The small molecule below binds the protein below.
Small molecule (SMILES): CC(=O)N[C@H]1[C@H](O[C@H]2[C@H](O)[C@@H](NC(C)=O)CO[C@@H]2CO[C@@H]2O[C@@H](C)[C@@H](O)[C@@H](O)[C@@H]2O)O[C@H](CO)[C@@H](O)[C@@H]1O

Binding-site contacts:
Ligand atom C1 contacts residue GLY344 of chain 2.B at 4.1 Å.
Ligand atom C8 contacts residue PHE345 of chain 2.B at 4.5 Å (hydrophobic).
Ligand atom C8 contacts residue ALA342 of chain 2.B at 4.1 Å (hydrophobic).
Ligand atom O7 contacts residue GLY344 of chain 2.B at 2.6 Å (h-bond).
Ligand atom C5 contacts residue GLY344 of chain 2.B at 4.2 Å.
Ligand atom N2 contacts residue ASN349 of chain 2.B at 3.2 Å (h-bond).
Ligand atom C7 contacts residue PRO343 of chain 2.B at 4.3 Å (hydrophobic).
Ligand atom C5 contacts residue SER346 of chain 2.B at 4.2 Å.
Ligand atom C3 contacts residue ASN349 of chain 2.B at 4.1 Å.
Ligand atom O5 contacts residue ASN349 of chain 2.B at 2.4 Å (h-bond).
Ligand atom C8 contacts residue ASN349 of chain 2.B at 3.7 Å.
Ligand atom C6 contacts residue SER346 of chain 2.B at 3.7 Å.
Ligand atom C5 contacts residue ASN349 of chain 2.B at 3.7 Å.
Ligand atom O5 contacts residue SER346 of chain 2.B at 3.4 Å.
Ligand atom C7 contacts residue ASN349 of chain 2.B at 3.7 Å.
Ligand atom C6 contacts residue ASP348 of chain 2.B at 3.8 Å.
Ligand atom C5 contacts residue ASN349 of chain 2.B at 4.3 Å.
Ligand atom C2 contacts residue ASN349 of chain 2.B at 2.8 Å.
Ligand atom C6 contacts residue PHE345 of chain 2.B at 3.8 Å (hydrophobic).
Ligand atom C5 contacts residue PHE345 of chain 2.B at 4.1 Å (hydrophobic).
Ligand atom C1 contacts residue ASN349 of chain 2.B at 1.6 Å.
Ligand atom C8 contacts residue GLY344 of chain 2.B at 4.0 Å.
Ligand atom C1 contacts residue SER346 of chain 2.B at 4.2 Å.
Ligand atom O5 contacts residue SER346 of chain 2.B at 3.8 Å.
Ligand atom C6 contacts residue SER346 of chain 2.B at 3.6 Å.
Ligand atom C5 contacts residue SER346 of chain 2.B at 3.9 Å.
Ligand atom O7 contacts residue PRO343 of chain 2.B at 3.5 Å.
Ligand atom C4 contacts residue ASN349 of chain 2.B at 4.4 Å.
Ligand atom C8 contacts residue PRO343 of chain 2.B at 4.3 Å (hydrophobic).
Ligand atom C3 contacts residue GLY344 of chain 2.B at 4.3 Å.
Ligand atom O4 contacts residue GLY344 of chain 2.B at 4.2 Å.
Ligand atom C7 contacts residue GLY344 of chain 2.B at 3.6 Å.
Ligand atom C6 contacts residue ASN349 of chain 2.B at 4.0 Å.

Sequence of chain 2.B:
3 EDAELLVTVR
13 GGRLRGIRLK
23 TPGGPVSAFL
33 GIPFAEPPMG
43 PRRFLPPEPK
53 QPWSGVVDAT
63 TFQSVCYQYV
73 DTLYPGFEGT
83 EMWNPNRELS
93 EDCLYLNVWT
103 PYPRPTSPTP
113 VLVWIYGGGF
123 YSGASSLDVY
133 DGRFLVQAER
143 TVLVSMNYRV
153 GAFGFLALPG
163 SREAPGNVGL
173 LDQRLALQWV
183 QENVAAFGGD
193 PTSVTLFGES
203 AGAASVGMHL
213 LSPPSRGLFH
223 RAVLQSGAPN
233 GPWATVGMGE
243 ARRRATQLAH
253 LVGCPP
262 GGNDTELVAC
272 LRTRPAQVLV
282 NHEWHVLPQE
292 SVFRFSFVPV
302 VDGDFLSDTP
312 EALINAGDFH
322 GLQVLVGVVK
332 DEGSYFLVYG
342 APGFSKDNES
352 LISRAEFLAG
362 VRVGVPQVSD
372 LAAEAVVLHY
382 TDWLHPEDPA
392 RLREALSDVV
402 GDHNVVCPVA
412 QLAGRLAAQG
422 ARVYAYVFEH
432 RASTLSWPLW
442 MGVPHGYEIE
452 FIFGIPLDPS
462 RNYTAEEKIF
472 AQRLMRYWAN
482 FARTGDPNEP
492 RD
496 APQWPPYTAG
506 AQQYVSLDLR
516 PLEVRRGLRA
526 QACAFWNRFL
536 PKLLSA